Sequence of chain 1.C:
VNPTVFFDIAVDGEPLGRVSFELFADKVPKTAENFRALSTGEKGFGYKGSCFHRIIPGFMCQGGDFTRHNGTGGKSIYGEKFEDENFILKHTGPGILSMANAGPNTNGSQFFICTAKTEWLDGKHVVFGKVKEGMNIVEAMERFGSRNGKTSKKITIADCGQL

Binding-site contacts:
Ligand atom O contacts residue ARG55 of chain 1.C at 2.8 Å (salt-bridge).
Ligand atom CN contacts residue ARG55 of chain 1.C at 3.5 Å.
Ligand atom O contacts residue ALA101 of chain 1.C at 3.4 Å.
Ligand atom CB contacts residue GLY72 of chain 1.C at 3.7 Å.
Ligand atom O contacts residue ASN102 of chain 1.C at 3.4 Å (h-bond).
Ligand atom O contacts residue ALA103 of chain 1.C at 3.6 Å.
Ligand atom C contacts residue PHE60 of chain 1.C at 3.6 Å (hydrophobic).
Ligand atom C contacts residue ASN102 of chain 1.C at 3.3 Å.
Ligand atom O contacts residue TRP121 of chain 1.C at 2.9 Å (h-bond).
Ligand atom CN contacts residue ARG55 of chain 1.C at 3.4 Å.
Ligand atom CA contacts residue ASN102 of chain 1.C at 3.8 Å.
Ligand atom CG contacts residue GLN111 of chain 1.C at 3.5 Å.
Ligand atom O contacts residue GLN63 of chain 1.C at 3.2 Å (h-bond).
Ligand atom CB contacts residue PHE113 of chain 1.C at 3.8 Å (hydrophobic).
Ligand atom CG1 contacts residue PHE113 of chain 1.C at 3.5 Å (hydrophobic).
Ligand atom O contacts residue GLY72 of chain 1.C at 3.7 Å.
Ligand atom CB contacts residue ASN102 of chain 1.C at 3.3 Å.
Ligand atom CB contacts residue GLN111 of chain 1.C at 3.7 Å.
Ligand atom N contacts residue GLY72 of chain 1.C at 3.1 Å (h-bond).
Ligand atom CG1 contacts residue GLN63 of chain 1.C at 3.4 Å.
Ligand atom CN contacts residue GLY72 of chain 1.C at 3.2 Å.
Ligand atom CN contacts residue HIS126 of chain 1.C at 3.3 Å.
Ligand atom O contacts residue PHE60 of chain 1.C at 3.2 Å.
Ligand atom CG contacts residue ASN102 of chain 1.C at 3.6 Å.
Ligand atom N contacts residue ASN102 of chain 1.C at 2.7 Å (h-bond).
Ligand atom C contacts residue GLY72 of chain 1.C at 3.1 Å.
Ligand atom CG2 contacts residue PHE60 of chain 1.C at 3.6 Å (hydrophobic).
Ligand atom CG2 contacts residue PHE113 of chain 1.C at 3.7 Å (hydrophobic).
Ligand atom CD1 contacts residue ASN102 of chain 1.C at 3.5 Å.
Ligand atom CA contacts residue GLY72 of chain 1.C at 3.3 Å.
Ligand atom CN contacts residue LEU122 of chain 1.C at 3.7 Å (hydrophobic).
Ligand atom CG1 contacts residue ALA101 of chain 1.C at 3.8 Å (hydrophobic).
Ligand atom CB contacts residue PHE60 of chain 1.C at 3.8 Å (hydrophobic).
Ligand atom CD2 contacts residue PHE60 of chain 1.C at 3.8 Å (hydrophobic).
Ligand atom CG1 contacts residue ARG55 of chain 1.C at 3.7 Å.
Ligand atom CB contacts residue ASN102 of chain 1.C at 3.7 Å.
Ligand atom O contacts residue HIS126 of chain 1.C at 3.3 Å.
Ligand atom CH contacts residue ALA103 of chain 1.C at 3.6 Å (hydrophobic).
Ligand atom CA contacts residue ASN102 of chain 1.C at 3.0 Å.
Ligand atom CG contacts residue ALA101 of chain 1.C at 3.8 Å (hydrophobic).

The small molecule below binds the protein below.
Small molecule (SMILES): C=C/C=C/C[C@@H](C)[C@@H](O)[C@H]1C(=O)N[C@@H](CC)C(=O)N(C)CC(=O)N(C)[C@@H](CC(C)C)C(=O)N[C@@H](C(C)C)C(=O)N(C)[C@@H](CC(C)C)C(=O)N[C@@H](C)C(=O)N[C@H](C)C(=O)N(C)[C@@H](CC(C)C)C(=O)N(C)[C@@H](CC(C)C)C(=O)N(C)[C@@H](C(C)C)C(=O)N1C